A protein and the small-molecule ligand that binds it are described below.
Small molecule (SMILES): O=c1[nH]cnc2c1ncn2[C@@H]1O[C@H](COP(=O)(O)O)[C@@H](O)[C@H]1O

Binding-site contacts:
Ligand atom C8 contacts residue MET75 of chain 1.O at 3.5 Å (hydrophobic).
Ligand atom N3 contacts residue CYS336 of chain 1.O at 1.6 Å (h-bond).
Ligand atom C2 contacts residue GLN446 of chain 1.O at 3.1 Å.
Ligand atom C1' contacts residue NAD1 of chain 1.DB at 3.3 Å.
Ligand atom C4 contacts residue NAD1 of chain 1.DB at 3.5 Å.
Ligand atom C3' contacts residue ASP369 of chain 1.O at 3.3 Å.
Ligand atom O3P contacts residue GLY392 of chain 1.O at 3.2 Å.
Ligand atom O6 contacts residue GLY420 of chain 1.O at 2.5 Å (h-bond).
Ligand atom C4 contacts residue CYS336 of chain 1.O at 2.8 Å (hydrophobic).
Ligand atom P contacts residue SER393 of chain 1.O at 3.4 Å.
Ligand atom N1 contacts residue CYS336 of chain 1.O at 2.9 Å (h-bond).
Ligand atom O6 contacts residue MET419 of chain 1.O at 3.0 Å (h-bond).
Ligand atom O3P contacts residue SER334 of chain 1.O at 3.1 Å (h-bond).
Ligand atom O3P contacts residue SER393 of chain 1.O at 2.8 Å (h-bond).
Ligand atom C2' contacts residue NAD1 of chain 1.DB at 3.5 Å.
Ligand atom O2' contacts residue ARG327 of chain 1.O at 3.2 Å (salt-bridge).
Ligand atom O1P contacts residue GLY333 of chain 1.O at 3.3 Å.
Ligand atom N3 contacts residue NAD1 of chain 1.DB at 3.2 Å.
Ligand atom O2' contacts residue ASP369 of chain 1.O at 2.6 Å (salt-bridge).
Ligand atom C4' contacts residue ASP369 of chain 1.O at 3.2 Å.
Ligand atom N1 contacts residue GLY447 of chain 1.O at 3.6 Å.
Ligand atom O3' contacts residue ASP369 of chain 1.O at 2.6 Å (salt-bridge).
Ligand atom C3' contacts residue SER73 of chain 1.O at 3.3 Å.
Ligand atom O5' contacts residue GLY370 of chain 1.O at 3.3 Å.
Ligand atom C2 contacts residue CYS336 of chain 1.O at 1.7 Å (hydrophobic).
Ligand atom O6 contacts residue GLY447 of chain 1.O at 3.5 Å.
Ligand atom O2' contacts residue NAD1 of chain 1.DB at 3.0 Å (h-bond).
Ligand atom O3' contacts residue SER73 of chain 1.O at 2.8 Å (h-bond).
Ligand atom O1P contacts residue SER334 of chain 1.O at 2.5 Å (h-bond).
Ligand atom N1 contacts residue GLN446 of chain 1.O at 2.4 Å (h-bond).
Ligand atom C6 contacts residue GLY420 of chain 1.O at 3.5 Å.
Ligand atom O3P contacts residue TYR416 of chain 1.O at 2.4 Å (h-bond).
Ligand atom O1P contacts residue GLY371 of chain 1.O at 3.3 Å (h-bond).
Ligand atom O2P contacts residue GLY392 of chain 1.O at 3.0 Å (h-bond).
Ligand atom C6 contacts residue GLN446 of chain 1.O at 3.5 Å.
Ligand atom C2 contacts residue NAD1 of chain 1.DB at 3.4 Å.
Ligand atom C5 contacts residue ILE335 of chain 1.O at 3.5 Å (hydrophobic).
Ligand atom O2P contacts residue SER393 of chain 1.O at 2.8 Å (h-bond).
Ligand atom O6 contacts residue GLY418 of chain 1.O at 3.3 Å.
Ligand atom N7 contacts residue MET419 of chain 1.O at 3.1 Å (h-bond).

Sequence of chain 1.O:
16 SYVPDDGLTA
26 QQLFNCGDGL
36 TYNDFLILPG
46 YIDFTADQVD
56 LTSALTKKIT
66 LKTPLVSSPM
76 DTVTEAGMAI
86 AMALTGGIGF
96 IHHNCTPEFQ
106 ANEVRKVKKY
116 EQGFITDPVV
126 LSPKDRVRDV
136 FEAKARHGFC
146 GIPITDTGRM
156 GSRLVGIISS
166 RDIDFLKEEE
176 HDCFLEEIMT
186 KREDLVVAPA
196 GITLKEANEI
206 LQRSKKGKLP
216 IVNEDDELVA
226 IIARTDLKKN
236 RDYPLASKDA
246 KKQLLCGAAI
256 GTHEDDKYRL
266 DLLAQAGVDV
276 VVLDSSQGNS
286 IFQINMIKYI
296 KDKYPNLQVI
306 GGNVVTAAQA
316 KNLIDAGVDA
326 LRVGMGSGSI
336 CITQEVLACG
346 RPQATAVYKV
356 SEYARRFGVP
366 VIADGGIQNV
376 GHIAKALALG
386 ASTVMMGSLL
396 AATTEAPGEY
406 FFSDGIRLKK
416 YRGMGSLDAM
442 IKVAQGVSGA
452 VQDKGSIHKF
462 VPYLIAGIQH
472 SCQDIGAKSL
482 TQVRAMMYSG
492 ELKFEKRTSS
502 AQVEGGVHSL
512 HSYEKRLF